A small-molecule ligand and the protein it binds are described below.
Small molecule (SMILES): Nc1ncnc2c1ncn2[C@@H]1O[C@H](CO[P](=O)(O)O[C@H]2[C@@H](O)[C@H](n3cnc4c(N)ncnc43)O[C@@H]2CO[P](=O)(O)O[C@H]2[C@@H](O)[C@H](n3cnc4c(N)ncnc43)O[C@@H]2COP(=O)(O)O)[C@@H](O)[C@H]1O

Binding-site contacts:
Ligand atom N6 contacts residue U2 of chain 59.C at 4.2 Å.
Ligand atom N1 contacts residue U2 of chain 59.C at 3.5 Å (h-bond).
Ligand atom C6 contacts residue U1 of chain 59.C at 3.6 Å.
Ligand atom C2 contacts residue U3 of chain 59.C at 3.0 Å.
Ligand atom N6 contacts residue U3 of chain 59.C at 3.0 Å (h-bond).
Ligand atom C2 contacts residue U1 of chain 59.C at 3.5 Å.
Ligand atom N1 contacts residue U3 of chain 59.C at 2.7 Å (h-bond).
Ligand atom C2 contacts residue U2 of chain 59.C at 3.2 Å.
Ligand atom C4 contacts residue U2 of chain 59.C at 4.3 Å.
Ligand atom N3 contacts residue U2 of chain 59.C at 3.7 Å.
Ligand atom N1 contacts residue U1 of chain 59.C at 2.8 Å (h-bond).
Ligand atom N3 contacts residue U3 of chain 59.C at 4.2 Å.
Ligand atom C6 contacts residue U3 of chain 59.C at 3.3 Å.
Ligand atom N6 contacts residue U1 of chain 59.C at 2.8 Å (h-bond).
Ligand atom C6 contacts residue U2 of chain 59.C at 4.1 Å.